Binding-site contacts:
Ligand atom O2B contacts residue THR613 of chain 2.C at 2.5 Å (h-bond).
Ligand atom O2B contacts residue THR614 of chain 2.C at 3.3 Å (h-bond).
Ligand atom O2' contacts residue LYS590 of chain 2.C at 2.5 Å (salt-bridge).
Ligand atom C8' contacts residue TYR533 of chain 2.C at 3.6 Å (hydrophobic).
Ligand atom O4 contacts residue LEU558 of chain 2.C at 3.3 Å.
Ligand atom N3 contacts residue HIS593 of chain 2.C at 3.3 Å.
Ligand atom O4' contacts residue PHE386 of chain 2.C at 3.3 Å.
Ligand atom O7' contacts residue HIS190 of chain 2.C at 3.2 Å (h-bond).
Ligand atom O4' contacts residue LEU345 of chain 2.C at 2.8 Å (h-bond).
Ligand atom O2B contacts residue HIS612 of chain 2.C at 3.0 Å (h-bond).
Ligand atom O6' contacts residue THR252 of chain 2.C at 2.5 Å (h-bond).
Ligand atom N1 contacts residue HIS593 of chain 2.C at 3.7 Å.
Ligand atom C4' contacts residue LEU345 of chain 2.C at 3.6 Å (hydrophobic).
Ligand atom O2A contacts residue GLN531 of chain 2.C at 3.0 Å (h-bond).
Ligand atom O2' contacts residue ASP617 of chain 2.C at 3.0 Å (salt-bridge).
Ligand atom C2 contacts residue ALA588 of chain 2.C at 3.5 Å (hydrophobic).
Ligand atom C5 contacts residue HIS593 of chain 2.C at 3.4 Å.
Ligand atom C4 contacts residue HIS593 of chain 2.C at 3.3 Å.
Ligand atom C2B contacts residue ASP617 of chain 2.C at 3.6 Å.
Ligand atom O4 contacts residue HIS593 of chain 2.C at 3.5 Å (h-bond).
Ligand atom C6 contacts residue HIS593 of chain 2.C at 3.6 Å.
Ligand atom C3' contacts residue HIS612 of chain 2.C at 3.4 Å.
Ligand atom C6' contacts residue THR252 of chain 2.C at 3.5 Å.
Ligand atom O2 contacts residue LYS590 of chain 2.C at 3.6 Å.
Ligand atom N2' contacts residue HIS612 of chain 2.C at 2.9 Å (h-bond).
Ligand atom C5' contacts residue THR613 of chain 2.C at 3.1 Å.
Ligand atom O3' contacts residue HIS612 of chain 2.C at 3.0 Å (h-bond).
Ligand atom O4 contacts residue ARG596 of chain 2.C at 2.7 Å (salt-bridge).
Ligand atom O1' contacts residue THR613 of chain 2.C at 3.1 Å (h-bond).
Ligand atom O3B contacts residue LYS590 of chain 2.C at 3.1 Å (salt-bridge).
Ligand atom PB contacts residue LYS534 of chain 2.C at 3.5 Å.
Ligand atom C8' contacts residue CYS609 of chain 2.C at 3.6 Å (hydrophobic).
Ligand atom O2' contacts residue HIS593 of chain 2.C at 3.3 Å.
Ligand atom O4 contacts residue ALA588 of chain 2.C at 3.2 Å (h-bond).
Ligand atom O2 contacts residue ALA588 of chain 2.C at 3.4 Å (h-bond).
Ligand atom N3 contacts residue VAL587 of chain 2.C at 3.6 Å.
Ligand atom O1B contacts residue LYS534 of chain 2.C at 2.6 Å (salt-bridge).
Ligand atom O3B contacts residue PRO251 of chain 2.C at 3.3 Å.
Ligand atom N3 contacts residue ALA588 of chain 2.C at 2.8 Å (h-bond).
Ligand atom O3' contacts residue PRO348 of chain 2.C at 3.6 Å.

Sequence of chain 2.C:
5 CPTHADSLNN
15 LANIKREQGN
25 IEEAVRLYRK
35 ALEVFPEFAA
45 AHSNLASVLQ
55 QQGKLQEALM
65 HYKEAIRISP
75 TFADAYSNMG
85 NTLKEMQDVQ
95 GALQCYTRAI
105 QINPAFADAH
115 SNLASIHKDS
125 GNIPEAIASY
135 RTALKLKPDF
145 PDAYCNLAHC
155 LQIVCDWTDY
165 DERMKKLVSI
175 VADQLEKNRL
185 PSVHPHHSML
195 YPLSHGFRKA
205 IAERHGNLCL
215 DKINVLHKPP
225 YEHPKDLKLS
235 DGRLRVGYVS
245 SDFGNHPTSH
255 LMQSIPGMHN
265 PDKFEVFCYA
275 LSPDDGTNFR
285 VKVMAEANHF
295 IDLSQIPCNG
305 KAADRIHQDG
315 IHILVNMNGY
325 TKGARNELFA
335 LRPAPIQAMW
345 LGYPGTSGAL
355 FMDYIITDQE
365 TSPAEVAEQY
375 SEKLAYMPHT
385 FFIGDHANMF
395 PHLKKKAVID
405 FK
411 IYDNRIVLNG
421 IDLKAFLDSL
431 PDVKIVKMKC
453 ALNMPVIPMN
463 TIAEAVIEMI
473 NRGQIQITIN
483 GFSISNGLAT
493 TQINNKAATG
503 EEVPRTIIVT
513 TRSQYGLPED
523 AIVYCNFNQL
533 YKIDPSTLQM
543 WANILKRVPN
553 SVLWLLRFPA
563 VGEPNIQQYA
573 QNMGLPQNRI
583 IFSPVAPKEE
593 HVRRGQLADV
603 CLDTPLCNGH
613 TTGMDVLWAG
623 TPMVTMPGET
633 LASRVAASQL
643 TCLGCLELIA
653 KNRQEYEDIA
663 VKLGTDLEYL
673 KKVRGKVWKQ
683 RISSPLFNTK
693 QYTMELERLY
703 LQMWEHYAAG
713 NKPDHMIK

This protein binds this small molecule.
Small molecule (SMILES): CC(=O)N[C@@H]1[C@@H](O)[C@H](O)[C@@H](CO)S[C@@H]1OP(=O)(O)OP(=O)(O)OC[C@H]1O[C@@H](n2ccc(=O)[nH]c2=O)[C@H](O)[C@@H]1O

Sequence of chain 2.A:
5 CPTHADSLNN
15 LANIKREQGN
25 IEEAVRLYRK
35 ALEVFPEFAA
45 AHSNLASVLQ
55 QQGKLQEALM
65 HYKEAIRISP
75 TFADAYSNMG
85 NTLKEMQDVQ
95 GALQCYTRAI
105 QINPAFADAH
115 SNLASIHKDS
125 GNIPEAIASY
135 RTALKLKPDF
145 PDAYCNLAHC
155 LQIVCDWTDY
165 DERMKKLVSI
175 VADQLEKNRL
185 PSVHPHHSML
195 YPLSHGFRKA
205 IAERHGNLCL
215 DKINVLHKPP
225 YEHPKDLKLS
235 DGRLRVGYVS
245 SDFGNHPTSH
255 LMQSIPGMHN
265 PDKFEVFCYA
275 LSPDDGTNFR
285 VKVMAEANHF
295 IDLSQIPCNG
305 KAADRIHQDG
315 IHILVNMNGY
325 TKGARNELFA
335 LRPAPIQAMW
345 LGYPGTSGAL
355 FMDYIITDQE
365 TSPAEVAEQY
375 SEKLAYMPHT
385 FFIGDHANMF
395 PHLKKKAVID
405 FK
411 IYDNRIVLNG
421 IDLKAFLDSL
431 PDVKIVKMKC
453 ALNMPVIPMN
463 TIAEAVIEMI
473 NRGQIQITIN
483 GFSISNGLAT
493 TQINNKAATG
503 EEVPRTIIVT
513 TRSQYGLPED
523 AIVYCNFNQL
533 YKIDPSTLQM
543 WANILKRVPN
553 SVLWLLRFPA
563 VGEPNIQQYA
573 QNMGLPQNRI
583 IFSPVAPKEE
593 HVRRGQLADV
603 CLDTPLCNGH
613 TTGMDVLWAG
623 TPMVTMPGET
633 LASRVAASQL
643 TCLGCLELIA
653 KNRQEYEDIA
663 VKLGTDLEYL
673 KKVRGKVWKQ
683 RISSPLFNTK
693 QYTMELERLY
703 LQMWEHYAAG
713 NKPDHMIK